The protein below binds the small molecule below.
Small molecule (SMILES): Cc1ccc(C(=O)Nc2ccc(S(=O)(=O)O)c3cc(S(=O)(=O)O)cc(S(=O)(=O)O)c23)cc1NC(=O)c1cccc(NC(=O)Nc2cccc(C(=O)Nc3cc(C(=O)Nc4ccc(S(=O)(=O)O)c5cc(S(=O)(=O)O)cc(S(=O)(=O)O)c45)ccc3C)c2)c1

Sequence of chain 1.A:
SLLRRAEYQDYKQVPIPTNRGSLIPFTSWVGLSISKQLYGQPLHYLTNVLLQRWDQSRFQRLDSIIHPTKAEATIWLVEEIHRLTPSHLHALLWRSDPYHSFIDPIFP

Binding-site contacts:
Ligand atom C52 contacts residue GLN80 of chain 1.A at 3.7 Å.
Ligand atom C43 contacts residue TYR48 of chain 1.A at 3.8 Å (hydrophobic).
Ligand atom C46 contacts residue PRO152 of chain 1.A at 3.7 Å (hydrophobic).
Ligand atom C52 contacts residue PRO81 of chain 1.A at 3.7 Å (hydrophobic).
Ligand atom C48 contacts residue PRO155 of chain 1.A at 3.8 Å (hydrophobic).
Ligand atom C43 contacts residue PRO152 of chain 1.A at 3.7 Å (hydrophobic).
Ligand atom C14 contacts residue TYR146 of chain 1.A at 3.5 Å (hydrophobic).
Ligand atom C50 contacts residue PRO81 of chain 1.A at 3.4 Å (hydrophobic).
Ligand atom C39 contacts residue ILE153 of chain 1.A at 3.5 Å (hydrophobic).
Ligand atom O45 contacts residue TYR48 of chain 1.A at 2.6 Å (h-bond).
Ligand atom C37 contacts residue ILE153 of chain 1.A at 3.7 Å (hydrophobic).
Ligand atom C70 contacts residue GLN51 of chain 1.A at 3.4 Å.
Ligand atom O64 contacts residue VAL52 of chain 1.A at 3.4 Å.
Ligand atom N44 contacts residue ILE153 of chain 1.A at 3.5 Å.
Ligand atom C52 contacts residue GLY79 of chain 1.A at 3.4 Å.
Ligand atom N41 contacts residue ILE153 of chain 1.A at 3.5 Å.
Ligand atom C27 contacts residue ILE150 of chain 1.A at 3.4 Å (hydrophobic).
Ligand atom C56 contacts residue TYR48 of chain 1.A at 3.7 Å (hydrophobic).
Ligand atom N41 contacts residue ASP151 of chain 1.A at 3.0 Å (salt-bridge).
Ligand atom N44 contacts residue PRO152 of chain 1.A at 2.8 Å (h-bond).
Ligand atom C66 contacts residue PRO53 of chain 1.A at 3.5 Å (hydrophobic).
Ligand atom C69 contacts residue PRO53 of chain 1.A at 3.8 Å (hydrophobic).
Ligand atom C43 contacts residue ASP151 of chain 1.A at 3.8 Å.
Ligand atom C42 contacts residue TYR48 of chain 1.A at 3.6 Å (hydrophobic).
Ligand atom C39 contacts residue ASP151 of chain 1.A at 3.5 Å.
Ligand atom N53 contacts residue TYR48 of chain 1.A at 3.0 Å (h-bond).
Ligand atom C37 contacts residue ASP151 of chain 1.A at 3.3 Å.
Ligand atom C72 contacts residue PRO53 of chain 1.A at 3.6 Å (hydrophobic).
Ligand atom C65 contacts residue PRO53 of chain 1.A at 3.7 Å (hydrophobic).
Ligand atom C68 contacts residue PRO53 of chain 1.A at 3.4 Å (hydrophobic).
Ligand atom C47 contacts residue TYR48 of chain 1.A at 3.3 Å (hydrophobic).
Ligand atom O32 contacts residue ILE150 of chain 1.A at 3.5 Å.
Ligand atom C50 contacts residue GLN80 of chain 1.A at 3.4 Å.
Ligand atom C67 contacts residue GLN51 of chain 1.A at 3.8 Å.
Ligand atom C48 contacts residue PRO152 of chain 1.A at 3.8 Å (hydrophobic).
Ligand atom C76 contacts residue PRO53 of chain 1.A at 3.8 Å (hydrophobic).
Ligand atom O54 contacts residue GLY79 of chain 1.A at 3.8 Å.
Ligand atom N41 contacts residue PRO152 of chain 1.A at 3.5 Å (h-bond).
Ligand atom C27 contacts residue TRP140 of chain 1.A at 3.7 Å (hydrophobic).
Ligand atom O77 contacts residue PRO53 of chain 1.A at 3.8 Å.